Sequence of chain 1.A:
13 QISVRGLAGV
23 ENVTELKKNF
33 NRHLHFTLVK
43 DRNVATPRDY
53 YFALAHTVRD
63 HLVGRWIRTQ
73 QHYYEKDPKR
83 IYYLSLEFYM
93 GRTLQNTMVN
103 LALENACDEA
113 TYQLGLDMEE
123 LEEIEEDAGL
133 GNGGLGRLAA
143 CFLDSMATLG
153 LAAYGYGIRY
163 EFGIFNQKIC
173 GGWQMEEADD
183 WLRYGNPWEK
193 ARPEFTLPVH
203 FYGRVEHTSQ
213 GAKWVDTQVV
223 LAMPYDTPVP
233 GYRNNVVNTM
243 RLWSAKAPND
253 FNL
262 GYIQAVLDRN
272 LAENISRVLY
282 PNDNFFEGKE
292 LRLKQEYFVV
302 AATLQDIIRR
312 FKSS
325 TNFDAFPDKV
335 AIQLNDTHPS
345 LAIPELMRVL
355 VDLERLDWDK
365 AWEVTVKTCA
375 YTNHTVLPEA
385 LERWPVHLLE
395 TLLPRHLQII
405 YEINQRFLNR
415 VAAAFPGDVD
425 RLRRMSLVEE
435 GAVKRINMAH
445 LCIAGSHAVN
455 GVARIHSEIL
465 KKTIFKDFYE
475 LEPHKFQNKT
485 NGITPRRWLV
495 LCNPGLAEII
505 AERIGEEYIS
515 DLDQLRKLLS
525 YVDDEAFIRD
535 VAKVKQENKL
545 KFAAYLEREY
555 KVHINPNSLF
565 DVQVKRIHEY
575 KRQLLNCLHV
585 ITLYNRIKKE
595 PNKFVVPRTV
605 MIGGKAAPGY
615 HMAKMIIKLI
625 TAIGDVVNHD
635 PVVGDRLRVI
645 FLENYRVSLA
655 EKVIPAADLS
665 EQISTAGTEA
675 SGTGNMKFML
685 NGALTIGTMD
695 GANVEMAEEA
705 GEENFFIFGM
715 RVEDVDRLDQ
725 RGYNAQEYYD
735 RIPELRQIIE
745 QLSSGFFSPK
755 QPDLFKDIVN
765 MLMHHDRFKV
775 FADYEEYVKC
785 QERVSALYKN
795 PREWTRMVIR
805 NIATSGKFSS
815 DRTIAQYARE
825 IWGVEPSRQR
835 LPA

Sequence of chain 2.A:
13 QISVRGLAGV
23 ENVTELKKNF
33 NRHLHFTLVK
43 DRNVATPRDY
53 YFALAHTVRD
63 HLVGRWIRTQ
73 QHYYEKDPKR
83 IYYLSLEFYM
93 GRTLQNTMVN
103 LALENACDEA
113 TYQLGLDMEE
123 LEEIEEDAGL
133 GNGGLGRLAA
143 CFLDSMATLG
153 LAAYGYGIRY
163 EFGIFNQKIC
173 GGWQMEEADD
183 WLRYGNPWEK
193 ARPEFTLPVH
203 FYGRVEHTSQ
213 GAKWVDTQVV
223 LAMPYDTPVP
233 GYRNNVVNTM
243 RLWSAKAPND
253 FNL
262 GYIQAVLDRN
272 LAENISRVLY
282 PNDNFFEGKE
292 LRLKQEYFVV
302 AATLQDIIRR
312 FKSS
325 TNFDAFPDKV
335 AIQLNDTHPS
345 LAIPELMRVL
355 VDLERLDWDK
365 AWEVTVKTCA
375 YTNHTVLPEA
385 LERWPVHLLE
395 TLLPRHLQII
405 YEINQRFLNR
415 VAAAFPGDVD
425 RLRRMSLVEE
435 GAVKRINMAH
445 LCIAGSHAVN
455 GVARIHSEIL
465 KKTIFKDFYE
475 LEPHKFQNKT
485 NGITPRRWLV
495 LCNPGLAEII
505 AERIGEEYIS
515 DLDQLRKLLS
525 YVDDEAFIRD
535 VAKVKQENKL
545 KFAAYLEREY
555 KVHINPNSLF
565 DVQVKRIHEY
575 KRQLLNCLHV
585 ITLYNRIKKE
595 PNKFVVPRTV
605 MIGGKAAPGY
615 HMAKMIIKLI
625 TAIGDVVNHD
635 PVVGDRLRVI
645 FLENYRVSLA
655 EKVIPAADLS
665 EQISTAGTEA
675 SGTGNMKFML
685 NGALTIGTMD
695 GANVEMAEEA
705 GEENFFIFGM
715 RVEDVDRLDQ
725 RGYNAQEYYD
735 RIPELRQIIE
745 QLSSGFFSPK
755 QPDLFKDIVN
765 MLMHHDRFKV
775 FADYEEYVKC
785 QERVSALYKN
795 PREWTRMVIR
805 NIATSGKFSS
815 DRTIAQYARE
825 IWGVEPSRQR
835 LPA

The small molecule below binds the protein below.
Small molecule (SMILES): O=c1[nH]cnc2c1ncn2[C@@H]1O[C@H](COP(=O)(O)O)[C@@H](O)[C@H]1O

Binding-site contacts:
Ligand atom P contacts residue ARG310 of chain 1.A at 4.2 Å.
Ligand atom O6 contacts residue TYR76 of chain 1.A at 3.8 Å.
Ligand atom O2' contacts residue GLN73 of chain 1.A at 3.6 Å.
Ligand atom N3 contacts residue VAL46 of chain 2.A at 4.0 Å.
Ligand atom O1P contacts residue ARG311 of chain 1.A at 2.9 Å (salt-bridge).
Ligand atom N9 contacts residue VAL46 of chain 2.A at 4.0 Å.
Ligand atom O2P contacts residue ARG310 of chain 1.A at 3.4 Å (salt-bridge).
Ligand atom O4' contacts residue TYR76 of chain 1.A at 4.0 Å.
Ligand atom C6 contacts residue TYR76 of chain 1.A at 3.6 Å (hydrophobic).
Ligand atom N1 contacts residue TYR76 of chain 1.A at 3.9 Å.
Ligand atom C8 contacts residue TYR76 of chain 1.A at 4.1 Å (hydrophobic).
Ligand atom O3' contacts residue VAL46 of chain 2.A at 4.5 Å.
Ligand atom C3' contacts residue VAL46 of chain 2.A at 4.0 Å (hydrophobic).
Ligand atom C4 contacts residue VAL46 of chain 2.A at 3.8 Å (hydrophobic).
Ligand atom O3P contacts residue ARG311 of chain 1.A at 3.0 Å (salt-bridge).
Ligand atom N7 contacts residue VAL46 of chain 2.A at 4.3 Å.
Ligand atom O3P contacts residue ARG243 of chain 1.A at 4.3 Å.
Ligand atom C4 contacts residue TYR76 of chain 1.A at 3.6 Å (hydrophobic).
Ligand atom N9 contacts residue TYR76 of chain 1.A at 3.9 Å.
Ligand atom P contacts residue ARG311 of chain 1.A at 3.7 Å.
Ligand atom N3 contacts residue GLN73 of chain 1.A at 4.1 Å.
Ligand atom C2' contacts residue VAL46 of chain 2.A at 3.8 Å (hydrophobic).
Ligand atom C5' contacts residue GLN72 of chain 1.A at 4.1 Å.
Ligand atom N7 contacts residue TYR76 of chain 1.A at 4.0 Å.
Ligand atom O2' contacts residue GLN72 of chain 1.A at 4.4 Å.
Ligand atom C5 contacts residue TYR76 of chain 1.A at 3.7 Å (hydrophobic).
Ligand atom O4' contacts residue GLN72 of chain 1.A at 4.3 Å.
Ligand atom O3P contacts residue ARG310 of chain 1.A at 3.2 Å (salt-bridge).
Ligand atom C8 contacts residue VAL46 of chain 2.A at 4.3 Å (hydrophobic).
Ligand atom C2 contacts residue TYR76 of chain 1.A at 3.5 Å (hydrophobic).
Ligand atom O3' contacts residue GLN72 of chain 1.A at 4.2 Å.
Ligand atom C5 contacts residue VAL46 of chain 2.A at 4.0 Å (hydrophobic).
Ligand atom C1' contacts residue TYR76 of chain 1.A at 3.8 Å (hydrophobic).
Ligand atom N3 contacts residue TYR76 of chain 1.A at 3.4 Å.
Ligand atom O2' contacts residue ASP43 of chain 2.A at 4.5 Å.